The protein below binds the small molecule below.
Small molecule (SMILES): O=C(O)Cc1ccc(O)c(O)c1

Binding-site contacts:
Ligand atom C5 contacts residue TYR147 of chain 2.F at 3.4 Å (hydrophobic).
Ligand atom C7 contacts residue TRP149 of chain 2.F at 3.1 Å (hydrophobic).
Ligand atom C2 contacts residue ARG157 of chain 2.F at 3.4 Å.
Ligand atom C5 contacts residue PRO15 of chain 2.E at 3.8 Å (hydrophobic).
Ligand atom O3 contacts residue GLN177 of chain 2.F at 4.0 Å.
Ligand atom O1 contacts residue ILE191 of chain 2.F at 4.1 Å.
Ligand atom O1 contacts residue PRO15 of chain 2.E at 4.0 Å.
Ligand atom O2 contacts residue TRP149 of chain 2.F at 3.4 Å.
Ligand atom C2 contacts residue ILE191 of chain 2.F at 3.8 Å (hydrophobic).
Ligand atom O4 contacts residue HIS160 of chain 2.F at 3.9 Å.
Ligand atom C1 contacts residue ARG157 of chain 2.F at 3.9 Å.
Ligand atom C1 contacts residue ILE191 of chain 2.F at 4.0 Å (hydrophobic).
Ligand atom O1 contacts residue TYR24 of chain 2.F at 2.3 Å (h-bond).
Ligand atom C3 contacts residue HIS162 of chain 2.F at 3.8 Å.
Ligand atom O4 contacts residue HIS162 of chain 2.F at 3.6 Å (h-bond).
Ligand atom C4 contacts residue TYR108 of chain 2.F at 3.8 Å (hydrophobic).
Ligand atom C8 contacts residue TRP149 of chain 2.F at 3.5 Å (hydrophobic).
Ligand atom O3 contacts residue TYR108 of chain 2.F at 3.7 Å.
Ligand atom C5 contacts residue TYR16 of chain 2.E at 3.7 Å (hydrophobic).
Ligand atom C3 contacts residue HIS160 of chain 2.F at 4.0 Å.
Ligand atom O4 contacts residue TYR16 of chain 2.E at 3.5 Å.
Ligand atom C4 contacts residue TYR16 of chain 2.E at 4.1 Å (hydrophobic).
Ligand atom O3 contacts residue ARG157 of chain 2.F at 3.2 Å (salt-bridge).
Ligand atom C8 contacts residue TYR24 of chain 2.F at 3.4 Å (hydrophobic).
Ligand atom C1 contacts residue PRO15 of chain 2.E at 4.0 Å (hydrophobic).
Ligand atom C2 contacts residue FE1 of chain 2.S at 3.9 Å.
Ligand atom C7 contacts residue ILE191 of chain 2.F at 3.2 Å (hydrophobic).
Ligand atom C5 contacts residue FE1 of chain 2.S at 3.9 Å.
Ligand atom C3 contacts residue FE1 of chain 2.S at 2.6 Å.
Ligand atom O3 contacts residue HIS160 of chain 2.F at 3.1 Å (h-bond).
Ligand atom C4 contacts residue FE1 of chain 2.S at 2.6 Å.
Ligand atom C6 contacts residue PRO15 of chain 2.E at 3.8 Å (hydrophobic).
Ligand atom O3 contacts residue HIS162 of chain 2.F at 2.5 Å.
Ligand atom C3 contacts residue ARG157 of chain 2.F at 3.5 Å.
Ligand atom O4 contacts residue TYR108 of chain 2.F at 2.5 Å (h-bond).
Ligand atom C6 contacts residue TYR147 of chain 2.F at 3.9 Å (hydrophobic).
Ligand atom O4 contacts residue FE1 of chain 2.S at 1.9 Å.
Ligand atom O3 contacts residue FE1 of chain 2.S at 1.8 Å.
Ligand atom C4 contacts residue PRO15 of chain 2.E at 4.0 Å (hydrophobic).
Ligand atom O1 contacts residue ARG133 of chain 2.E at 3.7 Å.

Sequence of chain 2.F:
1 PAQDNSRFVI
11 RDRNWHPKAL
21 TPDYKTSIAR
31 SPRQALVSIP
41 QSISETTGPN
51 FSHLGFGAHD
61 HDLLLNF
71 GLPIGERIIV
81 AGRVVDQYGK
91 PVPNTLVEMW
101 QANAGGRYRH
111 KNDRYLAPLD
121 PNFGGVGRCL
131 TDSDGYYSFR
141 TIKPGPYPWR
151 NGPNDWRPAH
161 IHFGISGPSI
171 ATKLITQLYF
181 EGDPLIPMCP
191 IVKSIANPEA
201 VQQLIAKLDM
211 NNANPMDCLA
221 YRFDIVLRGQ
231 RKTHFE

Sequence of chain 2.E:
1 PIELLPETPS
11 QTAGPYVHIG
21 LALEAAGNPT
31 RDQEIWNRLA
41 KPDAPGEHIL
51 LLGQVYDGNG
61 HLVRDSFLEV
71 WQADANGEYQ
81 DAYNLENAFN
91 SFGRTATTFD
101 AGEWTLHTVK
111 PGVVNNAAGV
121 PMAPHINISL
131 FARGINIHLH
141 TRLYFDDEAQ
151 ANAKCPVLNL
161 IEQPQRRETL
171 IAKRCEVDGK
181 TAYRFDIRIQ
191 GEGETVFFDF